Binding-site contacts:
Ligand atom C6 contacts residue LEU909 of chain 1.B at 4.1 Å (hydrophobic).
Ligand atom C3 contacts residue ASN704 of chain 1.B at 3.7 Å.
Ligand atom O7 contacts residue ASN704 of chain 1.B at 3.1 Å (h-bond).
Ligand atom O7 contacts residue ASN906 of chain 1.B at 4.4 Å.
Ligand atom C7 contacts residue ASN704 of chain 1.B at 3.0 Å.
Ligand atom C8 contacts residue ASN704 of chain 1.B at 3.7 Å.
Ligand atom C5 contacts residue LEU909 of chain 1.B at 4.4 Å (hydrophobic).
Ligand atom C4 contacts residue ASN704 of chain 1.B at 4.1 Å.
Ligand atom C1 contacts residue ASN704 of chain 1.B at 1.4 Å.
Ligand atom N2 contacts residue ASN704 of chain 1.B at 2.8 Å (h-bond).
Ligand atom C2 contacts residue ASN704 of chain 1.B at 2.4 Å.
Ligand atom C5 contacts residue ASN704 of chain 1.B at 3.6 Å.
Ligand atom O5 contacts residue ASN704 of chain 1.B at 2.3 Å (h-bond).

Sequence of chain 1.B:
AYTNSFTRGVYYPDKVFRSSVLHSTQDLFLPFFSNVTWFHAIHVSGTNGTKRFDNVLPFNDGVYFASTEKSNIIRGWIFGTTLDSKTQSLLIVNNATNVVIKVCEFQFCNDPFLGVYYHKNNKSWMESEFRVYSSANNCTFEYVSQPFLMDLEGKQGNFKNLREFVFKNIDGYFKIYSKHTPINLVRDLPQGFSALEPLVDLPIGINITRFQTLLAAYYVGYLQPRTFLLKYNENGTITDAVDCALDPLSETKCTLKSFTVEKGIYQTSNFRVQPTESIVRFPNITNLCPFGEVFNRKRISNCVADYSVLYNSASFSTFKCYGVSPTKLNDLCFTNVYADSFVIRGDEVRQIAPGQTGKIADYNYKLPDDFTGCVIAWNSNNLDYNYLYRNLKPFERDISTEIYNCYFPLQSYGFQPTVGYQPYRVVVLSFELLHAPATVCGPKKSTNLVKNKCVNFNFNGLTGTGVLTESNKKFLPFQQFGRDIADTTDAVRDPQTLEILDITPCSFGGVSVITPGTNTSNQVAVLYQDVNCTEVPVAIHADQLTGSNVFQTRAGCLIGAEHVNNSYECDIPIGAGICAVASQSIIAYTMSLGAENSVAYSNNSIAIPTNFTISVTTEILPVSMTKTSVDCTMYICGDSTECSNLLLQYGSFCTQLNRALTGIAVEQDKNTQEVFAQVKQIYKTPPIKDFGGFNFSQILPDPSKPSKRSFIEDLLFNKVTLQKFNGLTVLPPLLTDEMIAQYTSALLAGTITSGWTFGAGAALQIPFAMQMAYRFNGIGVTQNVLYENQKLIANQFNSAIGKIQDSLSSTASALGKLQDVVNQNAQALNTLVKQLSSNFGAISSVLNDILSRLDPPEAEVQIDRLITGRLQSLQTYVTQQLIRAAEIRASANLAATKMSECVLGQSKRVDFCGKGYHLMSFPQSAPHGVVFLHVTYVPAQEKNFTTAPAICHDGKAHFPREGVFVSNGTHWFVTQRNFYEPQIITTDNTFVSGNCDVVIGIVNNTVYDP

The small molecule below binds the protein below.
Small molecule (SMILES): CC(=O)N[C@H]1[C@H](O[C@H]2[C@H](O)[C@@H](NC(C)=O)CO[C@@H]2CO)O[C@H](CO)[C@@H](O)[C@@H]1O